Binding-site contacts:
Ligand atom F42 contacts residue HIS270 of chain 2.A at 3.5 Å.
Ligand atom F45 contacts residue LEU277 of chain 2.A at 3.3 Å.
Ligand atom F42 contacts residue VAL109 of chain 2.A at 3.6 Å.
Ligand atom C21 contacts residue SER150 of chain 2.A at 3.6 Å.
Ligand atom C28 contacts residue LEU188 of chain 2.A at 3.7 Å (hydrophobic).
Ligand atom F45 contacts residue LEU102 of chain 2.A at 3.5 Å.
Ligand atom C20 contacts residue SER150 of chain 2.A at 3.5 Å.
Ligand atom F47 contacts residue HIS180 of chain 2.A at 3.3 Å.
Ligand atom O49 contacts residue ARG149 of chain 2.A at 3.8 Å.
Ligand atom F43 contacts residue VAL109 of chain 2.A at 3.4 Å.
Ligand atom C10 contacts residue LEU108 of chain 2.A at 3.8 Å (hydrophobic).
Ligand atom C28 contacts residue VAL175 of chain 2.A at 3.6 Å (hydrophobic).
Ligand atom C34 contacts residue LEU105 of chain 2.A at 3.8 Å (hydrophobic).
Ligand atom O49 contacts residue SER153 of chain 2.A at 2.9 Å (h-bond).
Ligand atom O53 contacts residue SER112 of chain 2.A at 2.8 Å (h-bond).
Ligand atom C48 contacts residue CYS163 of chain 2.A at 3.7 Å (hydrophobic).
Ligand atom C35 contacts residue HIS180 of chain 2.A at 3.4 Å.
Ligand atom C52 contacts residue ARG149 of chain 2.A at 3.5 Å.
Ligand atom F45 contacts residue LEU287 of chain 2.A at 3.7 Å.
Ligand atom O49 contacts residue TYR22 of chain 2.A at 2.7 Å (h-bond).
Ligand atom C21 contacts residue TRP161 of chain 2.A at 3.8 Å (hydrophobic).
Ligand atom O49 contacts residue SER150 of chain 2.A at 3.3 Å.
Ligand atom C28 contacts residue HIS180 of chain 2.A at 3.8 Å.
Ligand atom C48 contacts residue SER153 of chain 2.A at 3.3 Å.
Ligand atom C37 contacts residue VAL109 of chain 2.A at 3.8 Å (hydrophobic).
Ligand atom C11 contacts residue TRP161 of chain 2.A at 3.6 Å (hydrophobic).
Ligand atom F41 contacts residue VAL291 of chain 2.A at 3.4 Å.
Ligand atom O53 contacts residue ARG149 of chain 2.A at 3.0 Å (salt-bridge).
Ligand atom C5 contacts residue LEU108 of chain 2.A at 3.7 Å (hydrophobic).
Ligand atom O39 contacts residue HIS180 of chain 2.A at 2.8 Å (h-bond).
Ligand atom F42 contacts residue PHE295 of chain 2.A at 3.1 Å.
Ligand atom F46 contacts residue LEU102 of chain 2.A at 3.6 Å.
Ligand atom F47 contacts residue ALA178 of chain 2.A at 3.5 Å.
Ligand atom C28 contacts residue LEU185 of chain 2.A at 3.8 Å (hydrophobic).
Ligand atom C38 contacts residue HIS180 of chain 2.A at 3.7 Å.
Ligand atom F41 contacts residue TYR274 of chain 2.A at 3.4 Å.
Ligand atom O39 contacts residue HIS270 of chain 2.A at 3.0 Å (h-bond).
Ligand atom C48 contacts residue TYR22 of chain 2.A at 3.6 Å (hydrophobic).
Ligand atom C52 contacts residue SER112 of chain 2.A at 3.7 Å.
Ligand atom C48 contacts residue TYR26 of chain 2.A at 3.8 Å (hydrophobic).

Sequence of chain 2.A:
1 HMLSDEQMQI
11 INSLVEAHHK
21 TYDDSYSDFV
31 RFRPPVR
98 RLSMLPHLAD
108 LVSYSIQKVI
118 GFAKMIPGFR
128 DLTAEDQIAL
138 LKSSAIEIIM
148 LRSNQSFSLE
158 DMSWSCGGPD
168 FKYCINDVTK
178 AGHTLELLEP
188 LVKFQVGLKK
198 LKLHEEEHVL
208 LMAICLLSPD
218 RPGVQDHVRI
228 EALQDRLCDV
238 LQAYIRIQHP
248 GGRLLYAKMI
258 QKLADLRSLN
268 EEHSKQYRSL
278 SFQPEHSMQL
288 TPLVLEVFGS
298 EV

This protein binds this small molecule.
Small molecule (SMILES): CC/C(=C\C=C\C(O)(C(F)(F)F)C(F)(F)F)c1cccc(CCc2ccc(CO)c(CO)c2)c1